A protein and the small-molecule ligand that binds it are described below.
Small molecule (SMILES): CC(=O)N[C@@H]1[C@@H](O)[C@H](O)[C@@H](CO)O[C@H]1O

Binding-site contacts:
Ligand atom O6 contacts residue ASN1747 of chain 1.A at 3.5 Å.
Ligand atom O3 contacts residue ASN1747 of chain 1.A at 4.5 Å.
Ligand atom C7 contacts residue ASN1665 of chain 1.A at 3.7 Å.
Ligand atom C8 contacts residue SER1667 of chain 1.A at 4.2 Å.
Ligand atom O7 contacts residue ASN1665 of chain 1.A at 4.0 Å.
Ligand atom C5 contacts residue ASN1747 of chain 1.A at 3.6 Å.
Ligand atom C5 contacts residue PRO1805 of chain 1.A at 3.8 Å (hydrophobic).
Ligand atom C1 contacts residue SER1668 of chain 1.A at 4.2 Å.
Ligand atom O5 contacts residue ASN1665 of chain 1.A at 2.4 Å (h-bond).
Ligand atom C6 contacts residue ASN1747 of chain 1.A at 3.5 Å.
Ligand atom C1 contacts residue ASN1747 of chain 1.A at 3.5 Å.
Ligand atom C8 contacts residue ASN1665 of chain 1.A at 3.8 Å.
Ligand atom C1 contacts residue ASN1665 of chain 1.A at 1.5 Å.
Ligand atom C3 contacts residue ASN1665 of chain 1.A at 3.9 Å.
Ligand atom C2 contacts residue ASN1665 of chain 1.A at 2.6 Å.
Ligand atom N2 contacts residue SER1668 of chain 1.A at 4.4 Å.
Ligand atom C3 contacts residue ASN1747 of chain 1.A at 4.0 Å.
Ligand atom C8 contacts residue GLY1666 of chain 1.A at 3.9 Å.
Ligand atom O5 contacts residue ASN1747 of chain 1.A at 3.0 Å (h-bond).
Ligand atom C5 contacts residue ASN1665 of chain 1.A at 3.7 Å.
Ligand atom O5 contacts residue PRO1805 of chain 1.A at 4.3 Å.
Ligand atom N2 contacts residue ASN1665 of chain 1.A at 3.0 Å (h-bond).
Ligand atom O4 contacts residue PRO1805 of chain 1.A at 4.4 Å.
Ligand atom C6 contacts residue PRO1805 of chain 1.A at 3.9 Å (hydrophobic).
Ligand atom C4 contacts residue ASN1665 of chain 1.A at 4.3 Å.
Ligand atom C2 contacts residue ASN1747 of chain 1.A at 3.4 Å.
Ligand atom C4 contacts residue ASN1747 of chain 1.A at 3.5 Å.

Sequence of chain 1.A:
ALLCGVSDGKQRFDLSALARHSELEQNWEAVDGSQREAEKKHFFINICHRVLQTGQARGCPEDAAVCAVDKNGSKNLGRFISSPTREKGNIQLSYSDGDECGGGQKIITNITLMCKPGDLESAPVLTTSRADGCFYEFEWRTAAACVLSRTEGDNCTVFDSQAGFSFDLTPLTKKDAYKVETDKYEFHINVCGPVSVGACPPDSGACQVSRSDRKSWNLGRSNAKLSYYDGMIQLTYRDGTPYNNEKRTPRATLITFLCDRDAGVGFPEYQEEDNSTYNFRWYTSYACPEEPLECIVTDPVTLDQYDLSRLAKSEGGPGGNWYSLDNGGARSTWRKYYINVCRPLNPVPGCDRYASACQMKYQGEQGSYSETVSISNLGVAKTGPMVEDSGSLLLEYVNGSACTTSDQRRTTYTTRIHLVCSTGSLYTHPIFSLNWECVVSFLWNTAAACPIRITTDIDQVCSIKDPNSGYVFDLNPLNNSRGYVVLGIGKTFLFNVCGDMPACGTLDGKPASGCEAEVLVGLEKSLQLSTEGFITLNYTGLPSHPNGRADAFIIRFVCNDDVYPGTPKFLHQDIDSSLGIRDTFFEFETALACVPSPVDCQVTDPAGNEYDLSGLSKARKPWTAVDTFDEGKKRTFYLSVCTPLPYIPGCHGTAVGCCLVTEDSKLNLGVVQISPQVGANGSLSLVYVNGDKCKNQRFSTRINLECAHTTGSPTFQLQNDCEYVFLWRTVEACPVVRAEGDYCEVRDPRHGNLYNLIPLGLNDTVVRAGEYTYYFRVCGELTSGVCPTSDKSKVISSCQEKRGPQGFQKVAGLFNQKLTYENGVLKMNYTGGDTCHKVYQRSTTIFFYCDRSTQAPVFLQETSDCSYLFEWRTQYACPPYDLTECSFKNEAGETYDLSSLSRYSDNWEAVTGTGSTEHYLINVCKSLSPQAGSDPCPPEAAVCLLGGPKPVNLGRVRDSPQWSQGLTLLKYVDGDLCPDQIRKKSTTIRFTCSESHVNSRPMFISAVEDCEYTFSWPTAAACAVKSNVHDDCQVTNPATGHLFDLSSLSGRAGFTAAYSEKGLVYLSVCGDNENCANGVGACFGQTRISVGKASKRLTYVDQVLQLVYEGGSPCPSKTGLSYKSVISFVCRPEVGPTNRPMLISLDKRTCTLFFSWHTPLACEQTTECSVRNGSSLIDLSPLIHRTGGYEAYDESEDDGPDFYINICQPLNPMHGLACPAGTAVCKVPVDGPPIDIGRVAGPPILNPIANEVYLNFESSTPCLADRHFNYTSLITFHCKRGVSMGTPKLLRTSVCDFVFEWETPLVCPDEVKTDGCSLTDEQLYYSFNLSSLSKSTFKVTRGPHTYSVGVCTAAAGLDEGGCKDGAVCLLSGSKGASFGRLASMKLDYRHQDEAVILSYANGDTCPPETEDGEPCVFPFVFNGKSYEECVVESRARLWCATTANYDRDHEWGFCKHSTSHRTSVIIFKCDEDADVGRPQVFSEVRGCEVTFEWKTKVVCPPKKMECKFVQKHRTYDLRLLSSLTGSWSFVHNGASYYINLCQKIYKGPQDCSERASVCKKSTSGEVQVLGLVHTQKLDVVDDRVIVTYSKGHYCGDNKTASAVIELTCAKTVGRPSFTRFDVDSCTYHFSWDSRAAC